Binding-site contacts:
Ligand atom C26 contacts residue LEU222 of chain 1.M at 4.0 Å (hydrophobic).
Ligand atom C16 contacts residue ILE111 of chain 1.N at 4.2 Å (hydrophobic).
Ligand atom C27 contacts residue ILE144 of chain 1.M at 3.8 Å (hydrophobic).
Ligand atom C25 contacts residue ILE144 of chain 1.M at 4.4 Å (hydrophobic).
Ligand atom C26 contacts residue ILE144 of chain 1.M at 4.2 Å (hydrophobic).
Ligand atom C24 contacts residue GLY140 of chain 1.M at 4.1 Å.
Ligand atom C1 contacts residue ASN134 of chain 1.M at 3.6 Å.
Ligand atom C11 contacts residue GLY136 of chain 1.M at 4.1 Å.
Ligand atom C1 contacts residue GLN137 of chain 1.M at 3.8 Å.
Ligand atom C21 contacts residue GLY136 of chain 1.M at 3.7 Å.
Ligand atom C5 contacts residue GLY114 of chain 1.N at 4.0 Å.
Ligand atom C3 contacts residue SER117 of chain 1.N at 4.2 Å.
Ligand atom C3 contacts residue GLN137 of chain 1.M at 4.2 Å.
Ligand atom O1 contacts residue SER117 of chain 1.N at 4.5 Å.
Ligand atom C26 contacts residue ILE143 of chain 1.M at 3.9 Å (hydrophobic).
Ligand atom C2 contacts residue GLN137 of chain 1.M at 4.1 Å.
Ligand atom C2 contacts residue ASN134 of chain 1.M at 3.4 Å.
Ligand atom C9 contacts residue GLY114 of chain 1.N at 4.5 Å.
Ligand atom C7 contacts residue GLY114 of chain 1.N at 3.5 Å.
Ligand atom C27 contacts residue ILE111 of chain 1.N at 4.0 Å (hydrophobic).
Ligand atom C24 contacts residue ILE143 of chain 1.M at 4.1 Å (hydrophobic).
Ligand atom C12 contacts residue GLY136 of chain 1.M at 3.6 Å.
Ligand atom C21 contacts residue GLY140 of chain 1.M at 3.7 Å.
Ligand atom C24 contacts residue ILE144 of chain 1.M at 4.5 Å (hydrophobic).
Ligand atom C3 contacts residue ASN134 of chain 1.M at 4.4 Å.
Ligand atom C7 contacts residue ILE115 of chain 1.N at 4.5 Å (hydrophobic).
Ligand atom C12 contacts residue GLN137 of chain 1.M at 4.1 Å.
Ligand atom C23 contacts residue GLY140 of chain 1.M at 3.7 Å.
Ligand atom C6 contacts residue GLY114 of chain 1.N at 3.4 Å.
Ligand atom C11 contacts residue GLN137 of chain 1.M at 4.4 Å.

This protein binds this small molecule.
Small molecule (SMILES): CC(C)CCC[C@@H](C)[C@H]1CC[C@H]2[C@@H]3CC=C4C[C@@H](O)CC[C@]4(C)[C@H]3CC[C@]12C

Sequence of chain 1.N:
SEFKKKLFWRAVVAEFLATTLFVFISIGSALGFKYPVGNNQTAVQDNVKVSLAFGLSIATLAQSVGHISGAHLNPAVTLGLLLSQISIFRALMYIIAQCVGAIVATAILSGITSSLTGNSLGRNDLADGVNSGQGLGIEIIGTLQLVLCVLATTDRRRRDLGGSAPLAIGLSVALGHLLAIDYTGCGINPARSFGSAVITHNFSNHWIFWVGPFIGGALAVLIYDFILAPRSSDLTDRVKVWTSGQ

Sequence of chain 1.M:
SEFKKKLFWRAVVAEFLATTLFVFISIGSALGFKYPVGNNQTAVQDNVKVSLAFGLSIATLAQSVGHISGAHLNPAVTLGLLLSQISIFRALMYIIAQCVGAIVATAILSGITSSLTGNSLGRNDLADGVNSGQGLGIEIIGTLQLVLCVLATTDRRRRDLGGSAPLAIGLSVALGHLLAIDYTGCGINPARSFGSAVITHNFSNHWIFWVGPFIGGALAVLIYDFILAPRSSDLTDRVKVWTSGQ